Binding-site contacts:
Ligand atom O5 contacts residue ASN102 of chain 1.B at 2.4 Å (h-bond).
Ligand atom C5 contacts residue ASN102 of chain 1.B at 3.7 Å.
Ligand atom C4 contacts residue ASN102 of chain 1.B at 4.3 Å.
Ligand atom C2 contacts residue LYS38 of chain 1.B at 4.0 Å.
Ligand atom C7 contacts residue LYS38 of chain 1.B at 3.9 Å.
Ligand atom C7 contacts residue ASN102 of chain 1.B at 4.0 Å.
Ligand atom N2 contacts residue LYS38 of chain 1.B at 3.1 Å (salt-bridge).
Ligand atom C1 contacts residue LYS38 of chain 1.B at 3.9 Å.
Ligand atom C8 contacts residue LYS38 of chain 1.B at 3.7 Å.
Ligand atom C1 contacts residue ASN102 of chain 1.B at 1.4 Å.
Ligand atom O6 contacts residue ASN102 of chain 1.B at 3.9 Å.
Ligand atom N2 contacts residue ASN102 of chain 1.B at 2.9 Å (h-bond).
Ligand atom C2 contacts residue ASN102 of chain 1.B at 2.5 Å.
Ligand atom O7 contacts residue THR104 of chain 1.B at 4.4 Å.
Ligand atom C3 contacts residue ASN102 of chain 1.B at 3.8 Å.

Sequence of chain 1.B:
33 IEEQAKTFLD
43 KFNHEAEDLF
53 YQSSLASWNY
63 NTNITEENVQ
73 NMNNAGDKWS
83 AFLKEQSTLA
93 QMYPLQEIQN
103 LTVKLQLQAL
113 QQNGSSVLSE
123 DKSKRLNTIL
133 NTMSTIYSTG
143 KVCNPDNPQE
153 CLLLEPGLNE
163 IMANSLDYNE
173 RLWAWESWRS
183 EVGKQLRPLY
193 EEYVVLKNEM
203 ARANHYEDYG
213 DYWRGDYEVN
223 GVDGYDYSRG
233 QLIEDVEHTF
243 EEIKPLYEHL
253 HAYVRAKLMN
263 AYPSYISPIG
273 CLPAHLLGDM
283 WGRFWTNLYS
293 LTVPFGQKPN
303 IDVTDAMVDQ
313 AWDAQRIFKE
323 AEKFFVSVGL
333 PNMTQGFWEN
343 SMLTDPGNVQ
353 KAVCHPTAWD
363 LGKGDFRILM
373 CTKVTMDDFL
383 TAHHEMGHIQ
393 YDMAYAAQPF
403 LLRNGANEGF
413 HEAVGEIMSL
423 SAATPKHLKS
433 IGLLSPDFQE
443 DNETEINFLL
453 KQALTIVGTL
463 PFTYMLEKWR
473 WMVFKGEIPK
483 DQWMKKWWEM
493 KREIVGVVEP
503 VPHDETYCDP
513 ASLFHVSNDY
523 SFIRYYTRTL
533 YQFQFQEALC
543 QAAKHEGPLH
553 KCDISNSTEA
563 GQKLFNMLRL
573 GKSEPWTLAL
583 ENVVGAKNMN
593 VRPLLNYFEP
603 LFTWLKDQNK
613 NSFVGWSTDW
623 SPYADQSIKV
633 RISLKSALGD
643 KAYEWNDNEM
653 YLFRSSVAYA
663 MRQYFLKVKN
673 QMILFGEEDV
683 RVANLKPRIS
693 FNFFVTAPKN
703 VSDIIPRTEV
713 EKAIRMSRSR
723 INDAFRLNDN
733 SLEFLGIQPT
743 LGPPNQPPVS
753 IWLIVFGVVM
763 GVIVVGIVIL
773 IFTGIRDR

A protein and the small-molecule ligand that binds it are described below.
Small molecule (SMILES): CC(=O)N[C@H]1[C@H](O[C@H]2[C@H](O)[C@@H](NC(C)=O)CO[C@@H]2CO)O[C@H](CO)[C@@H](O)[C@@H]1O